Sequence of chain 1.D:
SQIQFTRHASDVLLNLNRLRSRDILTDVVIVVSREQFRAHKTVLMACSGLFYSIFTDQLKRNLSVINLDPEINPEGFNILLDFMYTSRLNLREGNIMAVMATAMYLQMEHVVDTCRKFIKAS

The protein below binds the small molecule below.
Small molecule (SMILES): Cc1cc(-c2cn(CC(=O)Nc3cc(N4CCOCC4)ncc3Cl)c3ncn(C)c(=O)c23)cc(C#N)c1O

Binding-site contacts:
Ligand atom C18 contacts residue ARG20 of chain 1.C at 3.5 Å.
Ligand atom O08 contacts residue GLN109 of chain 1.D at 3.4 Å (h-bond).
Ligand atom C36 contacts residue CYS49 of chain 1.D at 3.3 Å (hydrophobic).
Ligand atom N15 contacts residue TYR54 of chain 1.D at 3.5 Å.
Ligand atom C25 contacts residue ARG24 of chain 1.C at 3.6 Å.
Ligand atom C30 contacts residue ALA48 of chain 1.D at 3.3 Å (hydrophobic).
Ligand atom N38 contacts residue HIS112 of chain 1.D at 3.4 Å (h-bond).
Ligand atom CL22 contacts residue LEU21 of chain 1.C at 3.6 Å.
Ligand atom C29 contacts residue CYS49 of chain 1.D at 3.4 Å (hydrophobic).
Ligand atom O34 contacts residue HIS10 of chain 1.C at 2.6 Å (h-bond).
Ligand atom C32 contacts residue HIS10 of chain 1.C at 3.3 Å.
Ligand atom N38 contacts residue VAL113 of chain 1.D at 3.0 Å (h-bond).
Ligand atom O34 contacts residue PHE85 of chain 1.D at 3.6 Å.
Ligand atom N23 contacts residue ARG20 of chain 1.C at 3.4 Å.
Ligand atom C10 contacts residue ALA48 of chain 1.D at 3.3 Å (hydrophobic).
Ligand atom C06 contacts residue GLN109 of chain 1.D at 3.7 Å.
Ligand atom C10 contacts residue CYS49 of chain 1.D at 3.5 Å (hydrophobic).
Ligand atom C12 contacts residue SER50 of chain 1.D at 3.5 Å.
Ligand atom C07 contacts residue GLN109 of chain 1.D at 3.1 Å.
Ligand atom C05 contacts residue GLY51 of chain 1.D at 3.4 Å.
Ligand atom CL22 contacts residue MET47 of chain 1.D at 3.3 Å.
Ligand atom C13 contacts residue MET47 of chain 1.D at 3.7 Å (hydrophobic).
Ligand atom C33 contacts residue HIS10 of chain 1.C at 3.6 Å.
Ligand atom C10 contacts residue SER50 of chain 1.D at 3.4 Å.
Ligand atom C20 contacts residue TYR54 of chain 1.D at 3.7 Å (hydrophobic).
Ligand atom C32 contacts residue ASP13 of chain 1.C at 3.6 Å.
Ligand atom C01 contacts residue GLN109 of chain 1.D at 3.4 Å.
Ligand atom C03 contacts residue GLY51 of chain 1.D at 3.6 Å.
Ligand atom C16 contacts residue TYR54 of chain 1.D at 3.5 Å (hydrophobic).
Ligand atom C03 contacts residue GLN109 of chain 1.D at 3.6 Å.
Ligand atom N19 contacts residue ARG20 of chain 1.C at 3.5 Å.
Ligand atom N02 contacts residue GLN109 of chain 1.D at 3.1 Å (h-bond).
Ligand atom CL22 contacts residue ASN17 of chain 1.C at 3.6 Å.
Ligand atom N15 contacts residue MET47 of chain 1.D at 3.1 Å (h-bond).
Ligand atom O08 contacts residue GLU111 of chain 1.D at 3.0 Å (salt-bridge).
Ligand atom N04 contacts residue GLY51 of chain 1.D at 3.2 Å.
Ligand atom C12 contacts residue MET47 of chain 1.D at 3.2 Å (hydrophobic).
Ligand atom N38 contacts residue MET110 of chain 1.D at 3.6 Å.
Ligand atom C21 contacts residue TYR54 of chain 1.D at 3.5 Å (hydrophobic).
Ligand atom C17 contacts residue ARG20 of chain 1.C at 3.6 Å.

Sequence of chain 1.C:
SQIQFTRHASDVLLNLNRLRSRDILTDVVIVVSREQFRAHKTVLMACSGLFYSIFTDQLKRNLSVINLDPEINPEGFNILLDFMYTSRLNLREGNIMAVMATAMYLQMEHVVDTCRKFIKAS